The small molecule below binds the protein below.
Small molecule (SMILES): CC(=O)N[C@@H]1[C@@H](O)[C@H](O)[C@@H](CO)O[C@H]1O

Sequence of chain 1.A:
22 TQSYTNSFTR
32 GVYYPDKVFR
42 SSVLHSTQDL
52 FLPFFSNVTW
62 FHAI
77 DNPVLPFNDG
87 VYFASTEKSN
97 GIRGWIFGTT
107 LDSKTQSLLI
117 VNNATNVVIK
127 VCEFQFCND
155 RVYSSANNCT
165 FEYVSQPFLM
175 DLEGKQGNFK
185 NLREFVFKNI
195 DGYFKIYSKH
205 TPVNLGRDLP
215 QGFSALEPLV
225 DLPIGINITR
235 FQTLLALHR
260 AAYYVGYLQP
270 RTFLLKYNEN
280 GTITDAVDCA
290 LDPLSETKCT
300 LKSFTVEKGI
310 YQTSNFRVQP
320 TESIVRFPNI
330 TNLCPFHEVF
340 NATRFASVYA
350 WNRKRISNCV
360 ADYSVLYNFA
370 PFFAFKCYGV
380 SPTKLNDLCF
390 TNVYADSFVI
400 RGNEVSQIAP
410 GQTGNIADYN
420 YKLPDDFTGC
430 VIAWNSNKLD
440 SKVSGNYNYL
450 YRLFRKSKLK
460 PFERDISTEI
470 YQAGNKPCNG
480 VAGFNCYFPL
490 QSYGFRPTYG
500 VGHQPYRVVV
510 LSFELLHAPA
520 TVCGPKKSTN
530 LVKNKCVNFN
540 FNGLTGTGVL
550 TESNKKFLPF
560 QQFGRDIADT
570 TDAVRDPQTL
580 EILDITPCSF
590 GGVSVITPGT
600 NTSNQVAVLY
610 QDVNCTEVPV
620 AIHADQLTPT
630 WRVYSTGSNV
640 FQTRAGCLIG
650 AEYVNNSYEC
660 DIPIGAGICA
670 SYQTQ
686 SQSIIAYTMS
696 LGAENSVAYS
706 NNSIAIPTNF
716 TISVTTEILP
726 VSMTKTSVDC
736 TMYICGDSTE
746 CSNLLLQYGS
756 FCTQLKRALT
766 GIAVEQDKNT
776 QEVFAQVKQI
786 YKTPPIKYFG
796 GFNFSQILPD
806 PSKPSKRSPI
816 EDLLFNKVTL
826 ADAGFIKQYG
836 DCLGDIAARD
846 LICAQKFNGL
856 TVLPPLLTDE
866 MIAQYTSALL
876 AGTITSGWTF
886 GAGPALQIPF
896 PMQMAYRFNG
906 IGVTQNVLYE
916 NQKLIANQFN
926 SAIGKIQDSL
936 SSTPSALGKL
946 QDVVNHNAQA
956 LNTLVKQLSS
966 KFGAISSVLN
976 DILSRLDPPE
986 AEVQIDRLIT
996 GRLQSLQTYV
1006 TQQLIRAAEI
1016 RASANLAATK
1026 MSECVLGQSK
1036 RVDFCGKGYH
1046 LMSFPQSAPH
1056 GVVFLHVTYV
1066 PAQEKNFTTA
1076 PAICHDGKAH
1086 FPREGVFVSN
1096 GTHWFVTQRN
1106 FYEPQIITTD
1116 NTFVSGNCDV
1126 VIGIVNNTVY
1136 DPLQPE

Binding-site contacts:
Ligand atom C1 contacts residue ASN1131 of chain 1.A at 1.4 Å.
Ligand atom C7 contacts residue ASN1131 of chain 1.A at 3.4 Å.
Ligand atom C8 contacts residue ASN1131 of chain 1.A at 4.5 Å.
Ligand atom C5 contacts residue ASN1131 of chain 1.A at 3.7 Å.
Ligand atom O5 contacts residue ASN1131 of chain 1.A at 2.4 Å (h-bond).
Ligand atom N2 contacts residue ASN1131 of chain 1.A at 2.9 Å (h-bond).
Ligand atom C3 contacts residue ASN1131 of chain 1.A at 3.8 Å.
Ligand atom O7 contacts residue ASN1131 of chain 1.A at 3.5 Å (h-bond).
Ligand atom C2 contacts residue ASN1131 of chain 1.A at 2.4 Å.
Ligand atom C4 contacts residue ASN1131 of chain 1.A at 4.2 Å.